Sequence of chain 1.B:
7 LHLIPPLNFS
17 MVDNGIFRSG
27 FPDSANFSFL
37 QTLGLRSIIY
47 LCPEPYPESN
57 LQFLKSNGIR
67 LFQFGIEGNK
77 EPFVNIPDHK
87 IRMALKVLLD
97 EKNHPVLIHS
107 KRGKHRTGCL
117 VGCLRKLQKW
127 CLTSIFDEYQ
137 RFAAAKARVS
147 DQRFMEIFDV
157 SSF

The small molecule below binds the protein below.
Small molecule (SMILES): O=P(O)(O)OC1[C@@H](OP(=O)(O)O)[C@H](OP(=O)(O)O)C(OP(=O)(O)OP(=O)(O)O)[C@H](OP(=O)(O)O)[C@@H]1OP(=O)(O)O

Binding-site contacts:
Ligand atom O41 contacts residue LYS107 of chain 1.B at 3.5 Å.
Ligand atom O23 contacts residue LYS76 of chain 1.B at 2.7 Å (salt-bridge).
Ligand atom O56 contacts residue ARG108 of chain 1.B at 3.0 Å (salt-bridge).
Ligand atom O44 contacts residue LYS142 of chain 1.B at 2.9 Å (salt-bridge).
Ligand atom O56 contacts residue GLY109 of chain 1.B at 3.5 Å (h-bond).
Ligand atom O76 contacts residue HIS111 of chain 1.B at 3.4 Å.
Ligand atom O45 contacts residue LYS142 of chain 1.B at 3.8 Å.
Ligand atom O26 contacts residue ARG108 of chain 1.B at 3.0 Å.
Ligand atom PA5 contacts residue ARG108 of chain 1.B at 3.7 Å.
Ligand atom O33 contacts residue LYS76 of chain 1.B at 3.1 Å.
Ligand atom O56 contacts residue LYS107 of chain 1.B at 2.9 Å (salt-bridge).
Ligand atom O26 contacts residue LYS107 of chain 1.B at 3.6 Å.
Ligand atom O25 contacts residue HIS111 of chain 1.B at 3.3 Å.
Ligand atom O76 contacts residue SER106 of chain 1.B at 3.6 Å (h-bond).
Ligand atom O21 contacts residue GLY74 of chain 1.B at 2.8 Å (h-bond).
Ligand atom O66 contacts residue GLY109 of chain 1.B at 3.7 Å.
Ligand atom O66 contacts residue LYS110 of chain 1.B at 3.1 Å (salt-bridge).
Ligand atom O25 contacts residue ARG108 of chain 1.B at 3.6 Å.
Ligand atom O14 contacts residue LYS142 of chain 1.B at 3.4 Å (salt-bridge).
Ligand atom O56 contacts residue SER106 of chain 1.B at 2.6 Å (h-bond).
Ligand atom O56 contacts residue ARG112 of chain 1.B at 3.5 Å (salt-bridge).
Ligand atom O35 contacts residue HIS111 of chain 1.B at 3.1 Å.
Ligand atom O45 contacts residue ARG108 of chain 1.B at 2.8 Å (salt-bridge).
Ligand atom PB6 contacts residue HIS111 of chain 1.B at 3.8 Å.
Ligand atom O66 contacts residue HIS111 of chain 1.B at 2.9 Å (h-bond).
Ligand atom PA5 contacts residue LYS142 of chain 1.B at 3.8 Å.
Ligand atom O34 contacts residue ARG108 of chain 1.B at 3.2 Å (salt-bridge).
Ligand atom O36 contacts residue HIS111 of chain 1.B at 2.6 Å (h-bond).
Ligand atom O45 contacts residue LYS110 of chain 1.B at 3.1 Å (salt-bridge).
Ligand atom PA4 contacts residue LYS142 of chain 1.B at 3.7 Å.
Ligand atom O76 contacts residue ARG112 of chain 1.B at 2.9 Å (salt-bridge).
Ligand atom O46 contacts residue ARG112 of chain 1.B at 3.0 Å (salt-bridge).
Ligand atom PA1 contacts residue GLY74 of chain 1.B at 3.7 Å.
Ligand atom O35 contacts residue LYS142 of chain 1.B at 2.7 Å (salt-bridge).
Ligand atom O15 contacts residue ARG108 of chain 1.B at 3.3 Å (salt-bridge).
Ligand atom PA3 contacts residue LYS76 of chain 1.B at 3.6 Å.
Ligand atom PB6 contacts residue SER106 of chain 1.B at 3.5 Å.
Ligand atom O25 contacts residue LYS110 of chain 1.B at 3.6 Å.
Ligand atom O41 contacts residue ARG112 of chain 1.B at 3.1 Å (salt-bridge).
Ligand atom PB6 contacts residue ARG112 of chain 1.B at 3.7 Å.